Binding-site contacts:
Ligand atom O7 contacts residue THR330 of chain 1.A at 3.9 Å.
Ligand atom C7 contacts residue NAG1 of chain 1.F at 3.9 Å.
Ligand atom O7 contacts residue NAG1 of chain 1.F at 3.8 Å.
Ligand atom C6 contacts residue MAN1 of chain 1.G at 2.7 Å.
Ligand atom C6 contacts residue NAG1 of chain 1.F at 4.3 Å.
Ligand atom O3 contacts residue MAN1 of chain 1.G at 4.3 Å.
Ligand atom C3 contacts residue MAN1 of chain 1.G at 4.0 Å.
Ligand atom O5 contacts residue NAG1 of chain 1.F at 2.6 Å (h-bond).
Ligand atom C6 contacts residue ASP323 of chain 1.A at 2.4 Å.
Ligand atom C4 contacts residue MAN1 of chain 1.G at 2.6 Å.
Ligand atom O4 contacts residue ASP323 of chain 1.A at 4.0 Å.
Ligand atom C1 contacts residue SER324 of chain 1.A at 4.0 Å.
Ligand atom O5 contacts residue MAN1 of chain 1.G at 4.2 Å.
Ligand atom O5 contacts residue ASP323 of chain 1.A at 4.3 Å.
Ligand atom C2 contacts residue NAG1 of chain 1.F at 3.2 Å.
Ligand atom C5 contacts residue NAG1 of chain 1.F at 4.0 Å.
Ligand atom O4 contacts residue MAN1 of chain 1.G at 2.0 Å.
Ligand atom C5 contacts residue MAN1 of chain 1.G at 3.1 Å.
Ligand atom C6 contacts residue ASP323 of chain 1.A at 3.8 Å.
Ligand atom O6 contacts residue ASP323 of chain 1.A at 3.0 Å (salt-bridge).
Ligand atom C6 contacts residue THR358 of chain 1.A at 4.2 Å.
Ligand atom O6 contacts residue MAN1 of chain 1.G at 2.7 Å (h-bond).
Ligand atom C5 contacts residue ASP323 of chain 1.A at 3.9 Å.
Ligand atom C8 contacts residue THR330 of chain 1.A at 4.2 Å.
Ligand atom C7 contacts residue THR330 of chain 1.A at 4.3 Å.
Ligand atom C1 contacts residue ASP323 of chain 1.A at 4.4 Å.
Ligand atom C1 contacts residue NAG1 of chain 1.F at 2.0 Å.
Ligand atom C5 contacts residue ASP323 of chain 1.A at 3.0 Å.
Ligand atom N2 contacts residue NAG1 of chain 1.F at 3.6 Å.
Ligand atom O5 contacts residue ASP323 of chain 1.A at 3.3 Å (salt-bridge).
Ligand atom O6 contacts residue THR358 of chain 1.A at 3.6 Å.
Ligand atom C3 contacts residue NAG1 of chain 1.F at 4.5 Å.

Sequence of chain 1.A:
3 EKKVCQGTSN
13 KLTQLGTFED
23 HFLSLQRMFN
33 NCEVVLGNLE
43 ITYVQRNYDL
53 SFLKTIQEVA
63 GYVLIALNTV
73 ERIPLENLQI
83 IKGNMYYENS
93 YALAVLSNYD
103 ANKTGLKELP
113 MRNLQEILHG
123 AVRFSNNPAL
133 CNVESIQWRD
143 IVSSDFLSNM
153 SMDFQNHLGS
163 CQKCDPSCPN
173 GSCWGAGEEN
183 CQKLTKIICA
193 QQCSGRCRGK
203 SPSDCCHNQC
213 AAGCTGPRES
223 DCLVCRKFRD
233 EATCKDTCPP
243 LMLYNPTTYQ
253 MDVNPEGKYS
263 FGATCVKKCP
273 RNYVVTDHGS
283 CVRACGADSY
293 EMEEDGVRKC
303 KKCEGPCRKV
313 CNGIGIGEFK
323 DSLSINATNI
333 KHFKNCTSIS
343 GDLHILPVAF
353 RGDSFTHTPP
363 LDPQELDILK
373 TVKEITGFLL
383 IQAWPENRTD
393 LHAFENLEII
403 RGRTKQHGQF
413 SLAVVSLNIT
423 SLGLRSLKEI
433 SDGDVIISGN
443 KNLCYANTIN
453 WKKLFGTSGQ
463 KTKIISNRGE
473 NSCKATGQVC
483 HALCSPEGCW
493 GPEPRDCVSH

The small molecule below binds the protein below.
Small molecule (SMILES): CC(=O)N[C@H]1CO[C@H](CO)[C@@H](O[C@@H]2O[C@H](CO)[C@@H](O)[C@H](O)[C@@H]2O)[C@@H]1O